Sequence of chain 1.A:
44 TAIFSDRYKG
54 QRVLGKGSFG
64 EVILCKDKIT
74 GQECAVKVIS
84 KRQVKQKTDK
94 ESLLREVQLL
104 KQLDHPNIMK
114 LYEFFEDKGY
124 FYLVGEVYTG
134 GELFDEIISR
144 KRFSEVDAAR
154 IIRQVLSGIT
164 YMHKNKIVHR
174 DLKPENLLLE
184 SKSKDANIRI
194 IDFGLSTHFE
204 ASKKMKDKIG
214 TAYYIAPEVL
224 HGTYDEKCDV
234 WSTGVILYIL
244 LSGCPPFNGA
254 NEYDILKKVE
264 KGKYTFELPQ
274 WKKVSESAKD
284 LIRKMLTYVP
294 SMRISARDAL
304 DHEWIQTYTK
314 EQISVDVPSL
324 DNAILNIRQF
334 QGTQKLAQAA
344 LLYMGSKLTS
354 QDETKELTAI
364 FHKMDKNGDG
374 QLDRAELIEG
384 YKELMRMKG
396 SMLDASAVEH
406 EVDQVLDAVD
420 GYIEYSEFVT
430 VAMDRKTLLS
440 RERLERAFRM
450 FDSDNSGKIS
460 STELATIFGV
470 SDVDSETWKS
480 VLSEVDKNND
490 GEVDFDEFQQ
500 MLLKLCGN

Binding-site contacts:
Ligand atom N6 contacts residue MET112 of chain 1.A at 3.2 Å (h-bond).
Ligand atom O2B contacts residue PHE62 of chain 1.A at 3.3 Å (h-bond).
Ligand atom N6 contacts residue TYR131 of chain 1.A at 3.7 Å.
Ligand atom PG contacts residue ASP195 of chain 1.A at 3.3 Å.
Ligand atom O4' contacts residue VAL65 of chain 1.A at 3.3 Å.
Ligand atom C5 contacts residue LEU181 of chain 1.A at 3.6 Å (hydrophobic).
Ligand atom O3A contacts residue VAL65 of chain 1.A at 3.3 Å.
Ligand atom PB contacts residue PHE62 of chain 1.A at 3.8 Å.
Ligand atom C5' contacts residue LYS59 of chain 1.A at 3.7 Å.
Ligand atom O3' contacts residue LEU57 of chain 1.A at 3.3 Å (h-bond).
Ligand atom C6 contacts residue GLU129 of chain 1.A at 3.7 Å.
Ligand atom N7 contacts residue VAL65 of chain 1.A at 3.9 Å.
Ligand atom N1 contacts residue VAL130 of chain 1.A at 3.6 Å.
Ligand atom O1B contacts residue SER61 of chain 1.A at 3.8 Å.
Ligand atom C8 contacts residue ILE194 of chain 1.A at 3.5 Å (hydrophobic).
Ligand atom C6 contacts residue ALA78 of chain 1.A at 3.6 Å (hydrophobic).
Ligand atom O1B contacts residue GLY63 of chain 1.A at 2.6 Å (h-bond).
Ligand atom N6 contacts residue ALA78 of chain 1.A at 3.5 Å.
Ligand atom O2A contacts residue ASP195 of chain 1.A at 2.5 Å (salt-bridge).
Ligand atom N9 contacts residue VAL65 of chain 1.A at 3.7 Å.
Ligand atom N3 contacts residue LEU181 of chain 1.A at 3.7 Å.
Ligand atom C6 contacts residue LEU181 of chain 1.A at 3.7 Å (hydrophobic).
Ligand atom O1B contacts residue PHE62 of chain 1.A at 3.2 Å (h-bond).
Ligand atom N1 contacts residue LEU181 of chain 1.A at 3.8 Å.
Ligand atom C2 contacts residue LEU181 of chain 1.A at 3.8 Å (hydrophobic).
Ligand atom N7 contacts residue ILE194 of chain 1.A at 3.7 Å.
Ligand atom N3B contacts residue PHE62 of chain 1.A at 3.4 Å.
Ligand atom O2A contacts residue ILE194 of chain 1.A at 3.6 Å.
Ligand atom O1A contacts residue GLY60 of chain 1.A at 3.4 Å.
Ligand atom O3' contacts residue GLY58 of chain 1.A at 3.7 Å.
Ligand atom C4 contacts residue LEU181 of chain 1.A at 3.6 Å (hydrophobic).
Ligand atom PG contacts residue LYS80 of chain 1.A at 3.6 Å.
Ligand atom O2B contacts residue SER61 of chain 1.A at 3.6 Å.
Ligand atom O4' contacts residue GLY58 of chain 1.A at 3.8 Å.
Ligand atom C2 contacts residue TYR131 of chain 1.A at 3.0 Å (hydrophobic).
Ligand atom O1B contacts residue GLY60 of chain 1.A at 3.3 Å (h-bond).
Ligand atom C4' contacts residue GLY58 of chain 1.A at 3.6 Å.
Ligand atom N6 contacts residue GLU129 of chain 1.A at 2.7 Å (salt-bridge).
Ligand atom C8 contacts residue VAL65 of chain 1.A at 3.6 Å (hydrophobic).
Ligand atom N1 contacts residue TYR131 of chain 1.A at 3.1 Å (h-bond).

This protein binds this small molecule.
Small molecule (SMILES): Nc1ncnc2c1ncn2[C@@H]1O[C@H](CO[P](=O)(O)O[P](=O)(O)NP(=O)(O)O)[C@@H](O)[C@H]1O